Binding-site contacts:
Ligand atom O02 contacts residue TRP29 of chain 1.A at 3.9 Å.
Ligand atom C26 contacts residue VAL6 of chain 1.A at 3.6 Å (hydrophobic).
Ligand atom N08 contacts residue LU81 of chain 1.J at 3.8 Å.
Ligand atom C10 contacts residue VAL6 of chain 1.A at 4.3 Å (hydrophobic).
Ligand atom C06 contacts residue VAL6 of chain 1.A at 3.8 Å (hydrophobic).
Ligand atom C01 contacts residue TRP29 of chain 1.A at 3.3 Å (hydrophobic).
Ligand atom C12 contacts residue LU81 of chain 1.J at 3.6 Å.
Ligand atom C23 contacts residue LU81 of chain 1.J at 3.9 Å.
Ligand atom O02 contacts residue ALA69 of chain 1.A at 4.2 Å.
Ligand atom O31 contacts residue ALA69 of chain 1.A at 4.1 Å.
Ligand atom N08 contacts residue VAL6 of chain 1.A at 4.0 Å.
Ligand atom O31 contacts residue ASP71 of chain 1.A at 3.3 Å (salt-bridge).
Ligand atom C15 contacts residue LU81 of chain 1.J at 4.3 Å.
Ligand atom O02 contacts residue ILE10 of chain 1.A at 4.3 Å.
Ligand atom O28 contacts residue ARG8 of chain 1.A at 3.5 Å (salt-bridge).
Ligand atom C07 contacts residue ALA7 of chain 1.A at 3.7 Å (hydrophobic).
Ligand atom C09 contacts residue LU81 of chain 1.J at 3.2 Å.
Ligand atom C24 contacts residue VAL6 of chain 1.A at 4.0 Å (hydrophobic).
Ligand atom C16 contacts residue LU81 of chain 1.J at 4.2 Å.
Ligand atom C22 contacts residue LU81 of chain 1.J at 4.2 Å.
Ligand atom C07 contacts residue TRP29 of chain 1.A at 3.6 Å (hydrophobic).
Ligand atom C10 contacts residue LU81 of chain 1.J at 3.7 Å.
Ligand atom C13 contacts residue LU81 of chain 1.J at 3.5 Å.
Ligand atom C04 contacts residue TRP29 of chain 1.A at 3.6 Å (hydrophobic).
Ligand atom C07 contacts residue VAL6 of chain 1.A at 3.8 Å (hydrophobic).
Ligand atom C27 contacts residue ARG8 of chain 1.A at 4.0 Å.
Ligand atom C14 contacts residue LU81 of chain 1.J at 4.1 Å.
Ligand atom C17 contacts residue LU81 of chain 1.J at 3.9 Å.
Ligand atom N08 contacts residue TRP29 of chain 1.A at 4.2 Å.
Ligand atom C32 contacts residue ILE10 of chain 1.A at 3.9 Å (hydrophobic).
Ligand atom C05 contacts residue VAL6 of chain 1.A at 4.2 Å (hydrophobic).
Ligand atom C29 contacts residue ARG8 of chain 1.A at 3.5 Å.
Ligand atom C19 contacts residue LU81 of chain 1.J at 4.0 Å.
Ligand atom C32 contacts residue ARG8 of chain 1.A at 3.8 Å.
Ligand atom C29 contacts residue VAL6 of chain 1.A at 4.0 Å (hydrophobic).
Ligand atom C01 contacts residue ILE68 of chain 1.A at 3.8 Å (hydrophobic).
Ligand atom C32 contacts residue ASP71 of chain 1.A at 3.0 Å.
Ligand atom C03 contacts residue TRP29 of chain 1.A at 3.9 Å (hydrophobic).
Ligand atom C11 contacts residue LU81 of chain 1.J at 3.6 Å.
Ligand atom N08 contacts residue ALA7 of chain 1.A at 3.8 Å.

A protein and the small-molecule ligand that binds it are described below.
Small molecule (SMILES): COc1cc(-c2cncc(-c3ccc(C4CCN(C)CC4)cc3)c2C)cc(OC)c1OC

Sequence of chain 1.A:
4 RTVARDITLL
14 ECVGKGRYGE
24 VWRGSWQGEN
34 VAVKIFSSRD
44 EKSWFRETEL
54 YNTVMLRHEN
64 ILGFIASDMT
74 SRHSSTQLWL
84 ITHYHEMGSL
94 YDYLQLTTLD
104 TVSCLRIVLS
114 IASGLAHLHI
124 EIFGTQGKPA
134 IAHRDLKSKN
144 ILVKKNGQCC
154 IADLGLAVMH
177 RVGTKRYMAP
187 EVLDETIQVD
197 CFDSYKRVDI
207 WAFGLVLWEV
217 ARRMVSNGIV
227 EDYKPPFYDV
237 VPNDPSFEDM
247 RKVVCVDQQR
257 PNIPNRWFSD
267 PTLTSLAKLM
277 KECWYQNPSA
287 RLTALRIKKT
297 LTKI